A small-molecule ligand and the protein it binds are described below.
Small molecule (SMILES): CC(=O)N[C@@H]1[C@@H](O)[C@H](O)[C@@H](CO)O[C@H]1O

Sequence of chain 1.A:
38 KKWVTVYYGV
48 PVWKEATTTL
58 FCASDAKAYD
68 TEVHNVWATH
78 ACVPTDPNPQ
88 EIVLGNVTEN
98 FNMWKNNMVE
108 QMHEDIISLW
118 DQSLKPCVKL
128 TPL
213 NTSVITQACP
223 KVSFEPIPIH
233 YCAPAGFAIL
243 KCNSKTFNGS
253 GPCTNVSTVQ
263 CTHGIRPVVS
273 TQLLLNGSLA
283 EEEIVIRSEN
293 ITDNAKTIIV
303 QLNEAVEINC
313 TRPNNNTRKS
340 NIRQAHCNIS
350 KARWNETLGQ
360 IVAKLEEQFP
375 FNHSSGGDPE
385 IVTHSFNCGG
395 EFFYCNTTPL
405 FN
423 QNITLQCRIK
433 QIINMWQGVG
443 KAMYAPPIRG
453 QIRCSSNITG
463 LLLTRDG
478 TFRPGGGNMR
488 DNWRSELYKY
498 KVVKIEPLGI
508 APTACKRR

Binding-site contacts:
Ligand atom C1 contacts residue ASP295 of chain 1.A at 4.4 Å.
Ligand atom C1 contacts residue THR294 of chain 1.A at 4.1 Å.
Ligand atom O5 contacts residue ASP295 of chain 1.A at 4.4 Å.
Ligand atom C8 contacts residue NAG1 of chain 1.V at 3.0 Å.
Ligand atom N2 contacts residue ASN292 of chain 1.A at 2.9 Å (h-bond).
Ligand atom C1 contacts residue ASN292 of chain 1.A at 1.5 Å.
Ligand atom O7 contacts residue ASN292 of chain 1.A at 3.2 Å (h-bond).
Ligand atom C4 contacts residue ASN292 of chain 1.A at 4.4 Å.
Ligand atom C8 contacts residue GLU291 of chain 1.A at 4.2 Å.
Ligand atom C8 contacts residue ASN292 of chain 1.A at 4.0 Å.
Ligand atom O5 contacts residue ASN292 of chain 1.A at 2.5 Å (h-bond).
Ligand atom C7 contacts residue ASN292 of chain 1.A at 3.2 Å.
Ligand atom C2 contacts residue ASN292 of chain 1.A at 2.5 Å.
Ligand atom C5 contacts residue ASN292 of chain 1.A at 3.9 Å.
Ligand atom C3 contacts residue ASN292 of chain 1.A at 3.9 Å.